This protein binds this small molecule.
Small molecule (SMILES): Nc1ncnc2c1ncn2[C@@H]1O[C@H](CO[P](=O)(O)O[P](=O)(O)NP(=O)(O)O)[C@@H](O)[C@H]1O

Binding-site contacts:
Ligand atom C5 contacts residue VAL262 of chain 4.A at 3.8 Å (hydrophobic).
Ligand atom N3B contacts residue GLY10 of chain 4.A at 3.5 Å.
Ligand atom C6 contacts residue VAL262 of chain 4.A at 3.7 Å (hydrophobic).
Ligand atom N6 contacts residue GLY261 of chain 4.A at 3.6 Å.
Ligand atom O5' contacts residue THR132 of chain 4.A at 3.2 Å (h-bond).
Ligand atom O1B contacts residue THR132 of chain 4.A at 2.7 Å (h-bond).
Ligand atom C4' contacts residue THR132 of chain 4.A at 3.7 Å.
Ligand atom O2B contacts residue GLY10 of chain 4.A at 3.4 Å.
Ligand atom O5' contacts residue GLY131 of chain 4.A at 3.0 Å.
Ligand atom PB contacts residue THR132 of chain 4.A at 3.6 Å.
Ligand atom C2 contacts residue SER219 of chain 4.A at 3.1 Å.
Ligand atom O3A contacts residue LYS13 of chain 4.A at 3.6 Å.
Ligand atom N1 contacts residue GLY215 of chain 4.A at 3.6 Å.
Ligand atom C5' contacts residue GLY131 of chain 4.A at 3.8 Å.
Ligand atom O4' contacts residue GLY181 of chain 4.A at 3.4 Å.
Ligand atom C1' contacts residue GLY181 of chain 4.A at 3.8 Å.
Ligand atom O1A contacts residue LYS13 of chain 4.A at 2.5 Å (salt-bridge).
Ligand atom N6 contacts residue GLU265 of chain 4.A at 2.7 Å (salt-bridge).
Ligand atom O3' contacts residue ARG182 of chain 4.A at 3.4 Å (salt-bridge).
Ligand atom O2A contacts residue GLY131 of chain 4.A at 3.5 Å.
Ligand atom O2A contacts residue GLY261 of chain 4.A at 2.9 Å (h-bond).
Ligand atom O2B contacts residue THR12 of chain 4.A at 2.8 Å (h-bond).
Ligand atom C2 contacts residue GLY215 of chain 4.A at 3.0 Å.
Ligand atom N1 contacts residue SER219 of chain 4.A at 2.6 Å (h-bond).
Ligand atom O1A contacts residue GLY261 of chain 4.A at 3.6 Å.
Ligand atom O2B contacts residue THR132 of chain 4.A at 3.6 Å (h-bond).
Ligand atom N7 contacts residue GLY261 of chain 4.A at 3.4 Å.
Ligand atom C4' contacts residue GLY131 of chain 4.A at 3.5 Å.
Ligand atom O2B contacts residue GLY11 of chain 4.A at 3.4 Å (h-bond).
Ligand atom N7 contacts residue VAL262 of chain 4.A at 3.7 Å.
Ligand atom O2B contacts residue LYS13 of chain 4.A at 2.8 Å (salt-bridge).
Ligand atom O2' contacts residue GLY215 of chain 4.A at 3.4 Å.
Ligand atom C5' contacts residue THR132 of chain 4.A at 3.6 Å.
Ligand atom N1 contacts residue VAL262 of chain 4.A at 3.6 Å.
Ligand atom C2 contacts residue VAL262 of chain 4.A at 3.6 Å (hydrophobic).
Ligand atom C6 contacts residue GLU265 of chain 4.A at 3.7 Å.
Ligand atom C6 contacts residue SER219 of chain 4.A at 3.8 Å.
Ligand atom N1 contacts residue GLU265 of chain 4.A at 3.8 Å.
Ligand atom O3' contacts residue GLY181 of chain 4.A at 3.4 Å.
Ligand atom N3 contacts residue GLY215 of chain 4.A at 3.4 Å.

Sequence of chain 4.A:
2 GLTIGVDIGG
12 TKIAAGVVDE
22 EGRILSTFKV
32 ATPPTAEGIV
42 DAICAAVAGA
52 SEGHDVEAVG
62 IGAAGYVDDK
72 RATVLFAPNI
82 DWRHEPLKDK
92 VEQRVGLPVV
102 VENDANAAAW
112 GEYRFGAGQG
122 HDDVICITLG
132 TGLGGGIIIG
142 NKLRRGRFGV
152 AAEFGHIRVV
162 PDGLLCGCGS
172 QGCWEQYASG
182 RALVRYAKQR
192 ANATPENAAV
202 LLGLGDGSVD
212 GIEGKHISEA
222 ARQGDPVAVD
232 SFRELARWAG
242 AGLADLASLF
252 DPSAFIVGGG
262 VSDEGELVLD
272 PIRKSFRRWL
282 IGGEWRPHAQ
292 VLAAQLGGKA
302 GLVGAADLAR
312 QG